Binding-site contacts:
Ligand atom O2 contacts residue ASN317 of chain 3.A at 3.6 Å.
Ligand atom O2 contacts residue MAN1 of chain 1.E at 1.9 Å (h-bond).
Ligand atom O3 contacts residue GLN315 of chain 3.A at 3.7 Å.
Ligand atom O4 contacts residue ARG318 of chain 3.A at 3.3 Å (salt-bridge).
Ligand atom C8 contacts residue TYR377 of chain 3.A at 3.8 Å (hydrophobic).
Ligand atom C3 contacts residue GLN315 of chain 3.A at 3.5 Å.
Ligand atom O6 contacts residue TYR377 of chain 3.A at 3.4 Å.
Ligand atom O2 contacts residue ARG318 of chain 3.A at 3.4 Å (salt-bridge).
Ligand atom C6 contacts residue GLY378 of chain 3.A at 3.5 Å.
Ligand atom O3 contacts residue ASP254 of chain 3.A at 3.8 Å.
Ligand atom C1 contacts residue ASN124 of chain 1.A at 1.5 Å.
Ligand atom C5 contacts residue ASN124 of chain 1.A at 3.7 Å.
Ligand atom C3 contacts residue ASN317 of chain 3.A at 3.6 Å.
Ligand atom C3 contacts residue MAN1 of chain 1.E at 3.6 Å.
Ligand atom C2 contacts residue ASN124 of chain 1.A at 2.4 Å.
Ligand atom O4 contacts residue ARG318 of chain 3.A at 3.4 Å (salt-bridge).
Ligand atom N2 contacts residue ASN124 of chain 1.A at 2.9 Å (h-bond).
Ligand atom C2 contacts residue MAN1 of chain 1.E at 2.7 Å.
Ligand atom O5 contacts residue GLY378 of chain 3.A at 3.4 Å.
Ligand atom O2 contacts residue GLN315 of chain 3.A at 2.8 Å (h-bond).
Ligand atom C1 contacts residue MAN1 of chain 1.E at 3.5 Å.
Ligand atom O3 contacts residue ASN317 of chain 3.A at 2.9 Å (h-bond).
Ligand atom O6 contacts residue THR379 of chain 3.A at 3.6 Å.
Ligand atom O7 contacts residue THR379 of chain 3.A at 3.5 Å (h-bond).
Ligand atom O5 contacts residue ASN124 of chain 1.A at 2.4 Å (h-bond).
Ligand atom O3 contacts residue GLN315 of chain 3.A at 3.3 Å (h-bond).
Ligand atom C4 contacts residue GLN315 of chain 3.A at 3.4 Å.
Ligand atom C6 contacts residue TYR377 of chain 3.A at 3.4 Å (hydrophobic).
Ligand atom C2 contacts residue GLN315 of chain 3.A at 3.6 Å.
Ligand atom O4 contacts residue MAN1 of chain 1.E at 3.8 Å.
Ligand atom O3 contacts residue MAN1 of chain 1.E at 3.4 Å (h-bond).
Ligand atom O6 contacts residue GLY378 of chain 3.A at 2.7 Å (h-bond).
Ligand atom C6 contacts residue GLN315 of chain 3.A at 3.7 Å.
Ligand atom O4 contacts residue ASN317 of chain 3.A at 3.5 Å (h-bond).
Ligand atom O5 contacts residue THR379 of chain 3.A at 3.4 Å.
Ligand atom C3 contacts residue ASN124 of chain 1.A at 3.7 Å.
Ligand atom C7 contacts residue ASN124 of chain 1.A at 3.1 Å.
Ligand atom O7 contacts residue ASN124 of chain 1.A at 2.9 Å (h-bond).
Ligand atom O2 contacts residue ILE316 of chain 3.A at 3.4 Å.
Ligand atom O5 contacts residue ILE316 of chain 3.A at 3.8 Å.

Sequence of chain 3.A:
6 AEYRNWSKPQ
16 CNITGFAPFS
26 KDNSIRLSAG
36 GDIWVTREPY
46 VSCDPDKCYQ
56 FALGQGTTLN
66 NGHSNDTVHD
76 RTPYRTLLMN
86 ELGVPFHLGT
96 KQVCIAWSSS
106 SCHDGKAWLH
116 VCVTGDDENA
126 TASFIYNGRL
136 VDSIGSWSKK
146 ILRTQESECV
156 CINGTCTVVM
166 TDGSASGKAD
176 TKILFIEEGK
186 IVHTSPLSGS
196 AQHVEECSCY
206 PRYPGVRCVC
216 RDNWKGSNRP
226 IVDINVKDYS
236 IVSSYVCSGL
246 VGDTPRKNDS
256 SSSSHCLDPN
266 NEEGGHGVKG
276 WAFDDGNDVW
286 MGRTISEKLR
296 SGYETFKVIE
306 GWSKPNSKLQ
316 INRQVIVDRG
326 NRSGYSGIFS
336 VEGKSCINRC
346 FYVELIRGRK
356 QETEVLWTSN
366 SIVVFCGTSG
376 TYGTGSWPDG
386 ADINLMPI

Sequence of chain 1.A:
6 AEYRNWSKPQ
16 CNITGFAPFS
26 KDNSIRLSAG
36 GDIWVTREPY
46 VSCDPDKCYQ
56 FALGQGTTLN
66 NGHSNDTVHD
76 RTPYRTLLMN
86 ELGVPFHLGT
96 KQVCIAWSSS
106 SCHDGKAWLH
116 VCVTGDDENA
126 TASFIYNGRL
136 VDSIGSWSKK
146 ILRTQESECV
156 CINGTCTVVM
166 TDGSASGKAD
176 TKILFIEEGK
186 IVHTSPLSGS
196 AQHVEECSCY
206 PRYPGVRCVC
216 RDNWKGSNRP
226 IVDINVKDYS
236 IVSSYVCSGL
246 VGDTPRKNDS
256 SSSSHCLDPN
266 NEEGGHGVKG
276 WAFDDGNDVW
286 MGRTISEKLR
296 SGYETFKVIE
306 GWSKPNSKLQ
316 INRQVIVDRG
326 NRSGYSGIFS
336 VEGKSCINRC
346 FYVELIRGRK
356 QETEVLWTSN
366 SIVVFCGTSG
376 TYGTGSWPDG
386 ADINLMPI

This small molecule binds to this protein.
Small molecule (SMILES): CC(=O)N[C@H]1[C@H](O[C@H]2[C@H](O)[C@@H](NC(C)=O)CO[C@@H]2CO)O[C@H](CO)[C@@H](O[C@@H]2O[C@H](CO[C@H]3O[C@H](CO)[C@@H](O)[C@H](O)[C@@H]3O)[C@@H](O)[C@H](O[C@H]3O[C@H](CO)[C@@H](O)[C@H](O)[C@@H]3O)[C@@H]2O)[C@@H]1O